Sequence of chain 1.D:
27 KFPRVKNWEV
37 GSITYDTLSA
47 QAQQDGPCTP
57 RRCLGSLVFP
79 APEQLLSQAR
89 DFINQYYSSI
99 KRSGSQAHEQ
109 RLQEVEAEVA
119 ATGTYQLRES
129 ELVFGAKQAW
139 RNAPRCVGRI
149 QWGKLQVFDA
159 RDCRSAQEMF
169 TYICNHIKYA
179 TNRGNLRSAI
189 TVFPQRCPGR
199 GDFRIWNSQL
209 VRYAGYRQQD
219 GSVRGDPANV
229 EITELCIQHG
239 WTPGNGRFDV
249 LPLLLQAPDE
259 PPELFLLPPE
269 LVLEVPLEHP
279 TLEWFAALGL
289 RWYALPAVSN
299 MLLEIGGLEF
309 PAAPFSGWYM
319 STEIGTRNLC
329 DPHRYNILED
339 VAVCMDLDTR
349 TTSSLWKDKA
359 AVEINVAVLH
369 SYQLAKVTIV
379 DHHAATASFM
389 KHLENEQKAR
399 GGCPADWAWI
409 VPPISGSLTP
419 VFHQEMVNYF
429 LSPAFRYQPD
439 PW

Sequence of chain 1.C:
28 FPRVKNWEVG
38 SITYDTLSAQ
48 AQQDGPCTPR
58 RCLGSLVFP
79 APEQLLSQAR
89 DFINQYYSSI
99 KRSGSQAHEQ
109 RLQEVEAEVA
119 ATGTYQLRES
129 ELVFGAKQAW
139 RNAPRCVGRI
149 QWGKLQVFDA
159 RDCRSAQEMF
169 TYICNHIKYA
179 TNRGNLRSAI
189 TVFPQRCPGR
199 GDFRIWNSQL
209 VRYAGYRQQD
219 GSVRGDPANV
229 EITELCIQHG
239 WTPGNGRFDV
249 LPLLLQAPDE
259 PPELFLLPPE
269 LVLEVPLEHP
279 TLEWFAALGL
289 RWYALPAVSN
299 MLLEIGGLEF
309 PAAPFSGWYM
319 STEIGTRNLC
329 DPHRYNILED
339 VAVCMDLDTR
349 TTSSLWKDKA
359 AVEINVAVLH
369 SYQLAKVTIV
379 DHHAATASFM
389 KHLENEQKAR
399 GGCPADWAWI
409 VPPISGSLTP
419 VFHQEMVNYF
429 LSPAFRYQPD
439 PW

Binding-site contacts:
Ligand atom N02 contacts residue HEM1 of chain 1.DA at 3.6 Å.
Ligand atom O29 contacts residue HEM1 of chain 1.DA at 3.4 Å (h-bond).
Ligand atom N02 contacts residue MET318 of chain 1.D at 3.5 Å (h-bond).
Ligand atom C31 contacts residue H4B1 of chain 1.EA at 3.5 Å.
Ligand atom C10 contacts residue HEM1 of chain 1.DA at 3.7 Å.
Ligand atom N01 contacts residue HEM1 of chain 1.DA at 3.6 Å.
Ligand atom C02 contacts residue HEM1 of chain 1.DA at 3.5 Å.
Ligand atom C04 contacts residue HEM1 of chain 1.DA at 3.4 Å.
Ligand atom N38 contacts residue ARG325 of chain 1.D at 3.8 Å.
Ligand atom N28 contacts residue GLU321 of chain 1.D at 3.1 Å (salt-bridge).
Ligand atom N02 contacts residue TRP316 of chain 1.D at 2.5 Å (h-bond).
Ligand atom C23 contacts residue HEM1 of chain 1.DA at 2.9 Å.
Ligand atom C08 contacts residue HEM1 of chain 1.DA at 3.7 Å.
Ligand atom C03 contacts residue HEM1 of chain 1.DA at 3.1 Å.
Ligand atom C36 contacts residue H4B1 of chain 1.EA at 3.1 Å.
Ligand atom C30 contacts residue TRP407 of chain 1.D at 3.5 Å (hydrophobic).
Ligand atom C06 contacts residue VAL296 of chain 1.D at 3.4 Å (hydrophobic).
Ligand atom C25 contacts residue HEM1 of chain 1.DA at 2.8 Å.
Ligand atom C26 contacts residue HEM1 of chain 1.DA at 3.3 Å.
Ligand atom C11 contacts residue GLY315 of chain 1.D at 3.6 Å.
Ligand atom N38 contacts residue HIS331 of chain 1.D at 2.9 Å (h-bond).
Ligand atom C10 contacts residue GLU321 of chain 1.D at 3.5 Å.
Ligand atom C27 contacts residue HEM1 of chain 1.DA at 3.3 Å.
Ligand atom C09 contacts residue GLU321 of chain 1.D at 3.3 Å.
Ligand atom C21 contacts residue HEM1 of chain 1.DA at 3.4 Å.
Ligand atom N02 contacts residue GLU321 of chain 1.D at 2.5 Å (salt-bridge).
Ligand atom C11 contacts residue HEM1 of chain 1.DA at 3.1 Å.
Ligand atom C36 contacts residue TRP407 of chain 1.D at 3.4 Å (hydrophobic).
Ligand atom N02 contacts residue TYR317 of chain 1.D at 3.3 Å.
Ligand atom C03 contacts residue TRP316 of chain 1.D at 3.6 Å (hydrophobic).
Ligand atom N38 contacts residue TRP34 of chain 1.C at 3.5 Å.
Ligand atom C09 contacts residue HEM1 of chain 1.DA at 3.4 Å.
Ligand atom N01 contacts residue GLU321 of chain 1.D at 2.8 Å (salt-bridge).
Ligand atom C24 contacts residue HEM1 of chain 1.DA at 2.9 Å.
Ligand atom C02 contacts residue TRP316 of chain 1.D at 3.4 Å (hydrophobic).
Ligand atom C22 contacts residue HEM1 of chain 1.DA at 2.9 Å.
Ligand atom C35 contacts residue H4B1 of chain 1.EA at 3.2 Å.
Ligand atom C06 contacts residue HEM1 of chain 1.DA at 3.7 Å.
Ligand atom C02 contacts residue GLU321 of chain 1.D at 3.2 Å.
Ligand atom C07 contacts residue VAL296 of chain 1.D at 3.1 Å (hydrophobic).

A protein and the small-molecule ligand that binds it are described below.
Small molecule (SMILES): Cc1cc(N)nc2cc(-c3ccc(OCc4ccc(C#N)cc4)c(CN)c3)ccc12